Sequence of chain 1.A:
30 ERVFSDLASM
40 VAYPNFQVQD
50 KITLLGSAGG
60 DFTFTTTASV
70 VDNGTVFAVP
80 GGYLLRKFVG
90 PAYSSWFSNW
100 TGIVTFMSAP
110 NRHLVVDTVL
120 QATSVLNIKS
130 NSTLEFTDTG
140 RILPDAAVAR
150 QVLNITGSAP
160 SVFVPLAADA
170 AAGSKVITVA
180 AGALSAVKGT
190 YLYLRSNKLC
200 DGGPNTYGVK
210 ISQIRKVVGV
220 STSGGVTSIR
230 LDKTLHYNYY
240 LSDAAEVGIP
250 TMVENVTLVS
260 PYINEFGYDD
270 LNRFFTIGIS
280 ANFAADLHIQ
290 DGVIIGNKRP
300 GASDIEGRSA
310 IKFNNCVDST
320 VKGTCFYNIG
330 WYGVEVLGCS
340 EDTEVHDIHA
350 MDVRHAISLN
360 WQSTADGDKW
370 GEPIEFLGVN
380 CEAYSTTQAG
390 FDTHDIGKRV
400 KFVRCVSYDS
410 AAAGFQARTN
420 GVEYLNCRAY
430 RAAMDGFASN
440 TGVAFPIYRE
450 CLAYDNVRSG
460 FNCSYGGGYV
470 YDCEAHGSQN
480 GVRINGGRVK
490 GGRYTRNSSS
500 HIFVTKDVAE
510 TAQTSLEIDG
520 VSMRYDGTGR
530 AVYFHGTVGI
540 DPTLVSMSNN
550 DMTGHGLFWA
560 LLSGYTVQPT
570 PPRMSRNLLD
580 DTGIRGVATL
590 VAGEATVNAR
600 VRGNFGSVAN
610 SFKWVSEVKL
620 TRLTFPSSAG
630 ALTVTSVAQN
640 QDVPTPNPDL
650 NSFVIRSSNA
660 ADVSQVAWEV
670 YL

Binding-site contacts:
Ligand atom O4 contacts residue GLU305 of chain 1.A at 2.8 Å (salt-bridge).
Ligand atom C6 contacts residue TRP360 of chain 1.A at 3.6 Å (hydrophobic).
Ligand atom C4 contacts residue 98X1 of chain 1.V at 2.4 Å.
Ligand atom C3 contacts residue LYS311 of chain 1.A at 3.7 Å.
Ligand atom O4 contacts residue LYS311 of chain 1.A at 3.6 Å.
Ligand atom C8 contacts residue LYS311 of chain 1.A at 3.6 Å.
Ligand atom C2 contacts residue LYS311 of chain 1.A at 3.6 Å.
Ligand atom O3 contacts residue LYS311 of chain 1.A at 2.8 Å (salt-bridge).
Ligand atom C3 contacts residue GLU305 of chain 1.A at 3.7 Å.
Ligand atom O5 contacts residue GLY306 of chain 1.A at 3.6 Å.
Ligand atom O6 contacts residue TRP360 of chain 1.A at 3.8 Å.
Ligand atom O2 contacts residue LYS311 of chain 1.A at 3.7 Å.
Ligand atom O2 contacts residue TRP330 of chain 1.A at 3.0 Å (h-bond).
Ligand atom C6 contacts residue 98X1 of chain 1.V at 3.5 Å.
Ligand atom O2 contacts residue TYR331 of chain 1.A at 2.8 Å (h-bond).
Ligand atom C2 contacts residue GLU334 of chain 1.A at 3.5 Å.
Ligand atom O2 contacts residue ASN359 of chain 1.A at 3.1 Å (h-bond).
Ligand atom O2 contacts residue GLU334 of chain 1.A at 2.6 Å (salt-bridge).
Ligand atom C7 contacts residue 98X1 of chain 1.V at 3.5 Å.
Ligand atom C1 contacts residue TRP360 of chain 1.A at 3.8 Å (hydrophobic).
Ligand atom C6 contacts residue TYR206 of chain 1.A at 3.3 Å (hydrophobic).
Ligand atom C5 contacts residue GLU305 of chain 1.A at 3.7 Å.
Ligand atom C4 contacts residue GLU305 of chain 1.A at 3.6 Å.
Ligand atom O1 contacts residue TYR331 of chain 1.A at 3.2 Å (h-bond).
Ligand atom O5 contacts residue TRP360 of chain 1.A at 2.9 Å (h-bond).
Ligand atom C8 contacts residue 98X1 of chain 1.V at 3.6 Å.
Ligand atom C5 contacts residue TRP360 of chain 1.A at 3.8 Å (hydrophobic).
Ligand atom O6 contacts residue TYR206 of chain 1.A at 2.9 Å (h-bond).
Ligand atom C2 contacts residue ASN359 of chain 1.A at 3.6 Å.
Ligand atom O4 contacts residue 98X1 of chain 1.V at 1.4 Å.
Ligand atom C5 contacts residue 98X1 of chain 1.V at 3.5 Å.
Ligand atom C1 contacts residue GOL1 of chain 1.R at 3.6 Å.
Ligand atom O5 contacts residue GLU305 of chain 1.A at 3.7 Å.
Ligand atom C7 contacts residue LYS311 of chain 1.A at 3.6 Å.
Ligand atom O3 contacts residue 98X1 of chain 1.V at 3.2 Å (h-bond).
Ligand atom O1 contacts residue GOL1 of chain 1.R at 2.8 Å (h-bond).
Ligand atom O4 contacts residue GLY306 of chain 1.A at 3.8 Å.
Ligand atom O1 contacts residue HIS393 of chain 1.A at 2.9 Å (h-bond).
Ligand atom C3 contacts residue 98X1 of chain 1.V at 3.5 Å.
Ligand atom O2 contacts residue ASN359 of chain 1.A at 3.1 Å (h-bond).

A protein and the small-molecule ligand that binds it are described below.
Small molecule (SMILES): CC(=O)O[C@H]1[C@H](O)[C@H](O[C@@H]2[C@@H](O)[C@H](O)O[C@H](CO)[C@H]2O)O[C@@H](C)[C@H]1O